Binding-site contacts:
Ligand atom CPO contacts residue ALA1079 of chain 1.A at 3.7 Å (hydrophobic).
Ligand atom NPS contacts residue GLU1261 of chain 1.A at 2.7 Å (salt-bridge).
Ligand atom CPT contacts residue MOS1 of chain 1.G at 3.5 Å.
Ligand atom NPS contacts residue PHE914 of chain 1.A at 3.6 Å.
Ligand atom NPC contacts residue ASN768 of chain 1.A at 2.9 Å (h-bond).
Ligand atom CPO contacts residue PHE914 of chain 1.A at 3.6 Å (hydrophobic).
Ligand atom CPM contacts residue PHE914 of chain 1.A at 3.4 Å (hydrophobic).
Ligand atom CPO contacts residue GLU802 of chain 1.A at 3.3 Å.
Ligand atom CPI contacts residue SER876 of chain 1.A at 3.7 Å.
Ligand atom CPR contacts residue MOS1 of chain 1.G at 1.3 Å.
Ligand atom CPH contacts residue LEU1014 of chain 1.A at 3.5 Å (hydrophobic).
Ligand atom CPK contacts residue PHE1009 of chain 1.A at 3.7 Å (hydrophobic).
Ligand atom CPG contacts residue GLU802 of chain 1.A at 3.1 Å.
Ligand atom CPI contacts residue LEU1014 of chain 1.A at 3.6 Å (hydrophobic).
Ligand atom CPQ contacts residue PHE914 of chain 1.A at 3.4 Å (hydrophobic).
Ligand atom CPP contacts residue PHE914 of chain 1.A at 3.7 Å (hydrophobic).
Ligand atom CPQ contacts residue ARG880 of chain 1.A at 3.6 Å.
Ligand atom NPN contacts residue PHE914 of chain 1.A at 3.5 Å.
Ligand atom NPJ contacts residue PHE914 of chain 1.A at 3.6 Å.
Ligand atom CPT contacts residue GLU1261 of chain 1.A at 3.4 Å.
Ligand atom CPT contacts residue ALA1079 of chain 1.A at 3.5 Å (hydrophobic).
Ligand atom CPG contacts residue LEU1014 of chain 1.A at 3.5 Å (hydrophobic).
Ligand atom CPR contacts residue ALA1079 of chain 1.A at 3.2 Å (hydrophobic).
Ligand atom NPS contacts residue ALA1079 of chain 1.A at 3.3 Å.
Ligand atom CPT contacts residue ARG880 of chain 1.A at 3.6 Å.
Ligand atom NPJ contacts residue GLU802 of chain 1.A at 2.9 Å (salt-bridge).
Ligand atom NPC contacts residue LYS771 of chain 1.A at 3.7 Å.
Ligand atom CPO contacts residue MOS1 of chain 1.G at 2.4 Å.
Ligand atom CPT contacts residue PHE914 of chain 1.A at 3.5 Å (hydrophobic).
Ligand atom CPM contacts residue PHE1009 of chain 1.A at 3.6 Å (hydrophobic).
Ligand atom CPP contacts residue MOS1 of chain 1.G at 3.7 Å.
Ligand atom NPN contacts residue PHE1009 of chain 1.A at 3.7 Å.
Ligand atom NPS contacts residue MOS1 of chain 1.G at 2.2 Å (h-bond).
Ligand atom NPL contacts residue PHE1009 of chain 1.A at 3.7 Å.
Ligand atom CPO contacts residue ALA1078 of chain 1.A at 3.7 Å (hydrophobic).
Ligand atom CPH contacts residue LEU873 of chain 1.A at 3.6 Å (hydrophobic).
Ligand atom NPC contacts residue PRO1076 of chain 1.A at 3.7 Å.
Ligand atom CPG contacts residue LEU873 of chain 1.A at 3.6 Å (hydrophobic).
Ligand atom CPR contacts residue GLU1261 of chain 1.A at 3.6 Å.
Ligand atom NPJ contacts residue PHE1009 of chain 1.A at 3.6 Å.

A small-molecule ligand and the protein it binds are described below.
Small molecule (SMILES): N#Cc1cc(-c2n[nH]c(-c3ccncc3)n2)ccn1

Sequence of chain 1.A:
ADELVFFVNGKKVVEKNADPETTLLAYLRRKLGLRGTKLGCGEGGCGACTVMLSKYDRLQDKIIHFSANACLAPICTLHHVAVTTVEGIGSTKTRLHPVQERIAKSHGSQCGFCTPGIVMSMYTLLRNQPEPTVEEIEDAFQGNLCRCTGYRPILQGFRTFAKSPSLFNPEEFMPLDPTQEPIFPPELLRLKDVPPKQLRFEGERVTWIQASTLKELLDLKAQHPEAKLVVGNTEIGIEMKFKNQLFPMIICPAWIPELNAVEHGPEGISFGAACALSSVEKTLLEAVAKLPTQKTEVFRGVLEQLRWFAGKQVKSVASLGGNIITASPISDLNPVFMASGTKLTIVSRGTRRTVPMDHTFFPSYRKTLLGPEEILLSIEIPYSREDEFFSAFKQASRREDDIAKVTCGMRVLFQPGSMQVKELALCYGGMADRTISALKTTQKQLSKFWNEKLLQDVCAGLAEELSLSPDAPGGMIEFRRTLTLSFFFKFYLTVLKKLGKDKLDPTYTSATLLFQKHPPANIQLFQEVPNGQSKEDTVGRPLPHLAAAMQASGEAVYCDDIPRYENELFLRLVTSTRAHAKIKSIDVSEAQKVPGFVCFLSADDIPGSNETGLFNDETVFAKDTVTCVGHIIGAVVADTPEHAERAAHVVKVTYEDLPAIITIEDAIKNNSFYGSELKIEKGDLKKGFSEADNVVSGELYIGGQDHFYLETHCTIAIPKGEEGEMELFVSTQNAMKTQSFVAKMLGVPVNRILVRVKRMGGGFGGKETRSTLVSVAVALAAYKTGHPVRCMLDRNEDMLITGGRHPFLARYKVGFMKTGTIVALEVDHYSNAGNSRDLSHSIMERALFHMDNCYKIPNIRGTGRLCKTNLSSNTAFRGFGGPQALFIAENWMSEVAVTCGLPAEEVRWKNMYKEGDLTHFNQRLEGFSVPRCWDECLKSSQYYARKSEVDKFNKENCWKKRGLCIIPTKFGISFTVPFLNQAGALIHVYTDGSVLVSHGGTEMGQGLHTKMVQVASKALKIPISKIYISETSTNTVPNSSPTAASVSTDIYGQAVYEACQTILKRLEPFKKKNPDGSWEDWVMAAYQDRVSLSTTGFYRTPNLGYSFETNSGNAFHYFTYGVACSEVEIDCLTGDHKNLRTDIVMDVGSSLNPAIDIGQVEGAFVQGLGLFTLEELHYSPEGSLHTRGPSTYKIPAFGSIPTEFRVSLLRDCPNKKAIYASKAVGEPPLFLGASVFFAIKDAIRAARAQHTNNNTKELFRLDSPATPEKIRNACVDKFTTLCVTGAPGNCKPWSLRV